Binding-site contacts:
Ligand atom C19 contacts residue LEU107 of chain 1.A at 3.2 Å (hydrophobic).
Ligand atom N5 contacts residue MET98 of chain 1.A at 3.7 Å.
Ligand atom CL25 contacts residue PHE138 of chain 1.A at 3.3 Å.
Ligand atom O9 contacts residue LYS58 of chain 1.A at 3.5 Å.
Ligand atom C15 contacts residue THR184 of chain 1.A at 3.8 Å.
Ligand atom N1 contacts residue MET98 of chain 1.A at 3.4 Å.
Ligand atom N10 contacts residue ILE96 of chain 1.A at 3.3 Å.
Ligand atom O24 contacts residue VAL186 of chain 1.A at 3.3 Å.
Ligand atom C14 contacts residue ASP93 of chain 1.A at 3.7 Å.
Ligand atom O24 contacts residue LEU48 of chain 1.A at 3.4 Å.
Ligand atom C2 contacts residue MET98 of chain 1.A at 3.6 Å (hydrophobic).
Ligand atom C14 contacts residue ASN51 of chain 1.A at 3.7 Å.
Ligand atom C20 contacts residue LEU107 of chain 1.A at 2.8 Å (hydrophobic).
Ligand atom O23 contacts residue ASP93 of chain 1.A at 2.9 Å (salt-bridge).
Ligand atom C15 contacts residue ASP93 of chain 1.A at 3.7 Å.
Ligand atom N1 contacts residue THR184 of chain 1.A at 3.8 Å.
Ligand atom C17 contacts residue ASN51 of chain 1.A at 3.4 Å.
Ligand atom N10 contacts residue GLY97 of chain 1.A at 2.7 Å (h-bond).
Ligand atom C19 contacts residue GLY108 of chain 1.A at 3.2 Å.
Ligand atom N1 contacts residue GLY97 of chain 1.A at 3.1 Å (h-bond).
Ligand atom C4 contacts residue ALA55 of chain 1.A at 3.8 Å (hydrophobic).
Ligand atom C8 contacts residue ILE96 of chain 1.A at 3.7 Å (hydrophobic).
Ligand atom O24 contacts residue ASN51 of chain 1.A at 3.8 Å.
Ligand atom C14 contacts residue SER52 of chain 1.A at 3.8 Å.
Ligand atom N5 contacts residue THR184 of chain 1.A at 2.9 Å (h-bond).
Ligand atom C8 contacts residue GLY97 of chain 1.A at 3.6 Å.
Ligand atom C27 contacts residue ASP102 of chain 1.A at 3.6 Å.
Ligand atom O23 contacts residue ALA55 of chain 1.A at 3.4 Å.
Ligand atom N10 contacts residue MET98 of chain 1.A at 3.8 Å.
Ligand atom C26 contacts residue ILE96 of chain 1.A at 3.4 Å (hydrophobic).
Ligand atom C13 contacts residue ASN51 of chain 1.A at 3.5 Å.
Ligand atom C26 contacts residue GLY97 of chain 1.A at 3.4 Å.
Ligand atom C4 contacts residue MET98 of chain 1.A at 3.8 Å (hydrophobic).
Ligand atom N5 contacts residue ALA55 of chain 1.A at 3.8 Å.
Ligand atom O23 contacts residue SER52 of chain 1.A at 3.6 Å.
Ligand atom C12 contacts residue ASN51 of chain 1.A at 3.6 Å.
Ligand atom C11 contacts residue MET98 of chain 1.A at 3.6 Å (hydrophobic).
Ligand atom CL25 contacts residue ASN51 of chain 1.A at 3.3 Å.
Ligand atom C2 contacts residue GLY97 of chain 1.A at 3.7 Å.
Ligand atom O23 contacts residue THR184 of chain 1.A at 3.6 Å.

Sequence of chain 1.A:
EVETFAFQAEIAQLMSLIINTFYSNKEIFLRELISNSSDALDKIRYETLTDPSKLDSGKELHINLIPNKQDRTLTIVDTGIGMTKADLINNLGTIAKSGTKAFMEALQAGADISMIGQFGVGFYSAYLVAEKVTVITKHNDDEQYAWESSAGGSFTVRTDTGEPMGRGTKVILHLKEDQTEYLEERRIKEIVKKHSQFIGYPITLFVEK

A small-molecule ligand and the protein it binds are described below.
Small molecule (SMILES): CCNC(=O)c1n[nH]c(-c2cc(Cl)c(O)cc2O)c1N1CCNCC1